The small molecule below binds the protein below.
Small molecule (SMILES): CC1(C(=O)N2CCC[C@@H](c3nc(-c4ccc(C(=O)Nc5cc(C(F)(F)F)ccn5)cc4)c4c(N)nccn34)C2)COC1

Sequence of chain 1.B:
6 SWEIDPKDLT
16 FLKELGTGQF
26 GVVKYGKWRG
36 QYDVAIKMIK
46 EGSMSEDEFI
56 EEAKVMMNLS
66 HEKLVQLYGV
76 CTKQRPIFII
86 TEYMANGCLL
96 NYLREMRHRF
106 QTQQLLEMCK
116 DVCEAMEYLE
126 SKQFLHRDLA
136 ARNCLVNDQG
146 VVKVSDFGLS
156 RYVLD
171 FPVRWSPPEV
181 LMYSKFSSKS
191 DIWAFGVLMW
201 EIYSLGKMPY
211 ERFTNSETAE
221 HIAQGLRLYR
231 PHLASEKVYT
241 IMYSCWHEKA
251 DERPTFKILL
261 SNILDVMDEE

Binding-site contacts:
Ligand atom C22 contacts residue LEU20 of chain 1.B at 3.7 Å (hydrophobic).
Ligand atom C5 contacts residue LYS42 of chain 1.B at 3.5 Å.
Ligand atom C4 contacts residue LEU140 of chain 1.B at 3.7 Å (hydrophobic).
Ligand atom C23 contacts residue ALA40 of chain 1.B at 3.5 Å (hydrophobic).
Ligand atom C32 contacts residue THR22 of chain 1.B at 3.7 Å.
Ligand atom C2 contacts residue THR86 of chain 1.B at 3.6 Å.
Ligand atom C4 contacts residue LYS42 of chain 1.B at 3.7 Å.
Ligand atom F18 contacts residue ILE84 of chain 1.B at 3.4 Å.
Ligand atom F17 contacts residue ALA58 of chain 1.B at 3.7 Å.
Ligand atom C36 contacts residue CYS93 of chain 1.B at 3.7 Å (hydrophobic).
Ligand atom O38 contacts residue CYS93 of chain 1.B at 2.9 Å (h-bond).
Ligand atom N28 contacts residue VAL28 of chain 1.B at 3.6 Å.
Ligand atom N30 contacts residue ALA40 of chain 1.B at 3.3 Å.
Ligand atom F18 contacts residue LEU72 of chain 1.B at 3.6 Å.
Ligand atom O40 contacts residue ASN96 of chain 1.B at 2.5 Å.
Ligand atom C1 contacts residue THR86 of chain 1.B at 3.5 Å.
Ligand atom N20 contacts residue MET89 of chain 1.B at 3.0 Å (h-bond).
Ligand atom F19 contacts residue LEU154 of chain 1.B at 3.4 Å.
Ligand atom N30 contacts residue THR86 of chain 1.B at 3.3 Å (h-bond).
Ligand atom N10 contacts residue ASP151 of chain 1.B at 3.0 Å (salt-bridge).
Ligand atom O8 contacts residue THR86 of chain 1.B at 3.6 Å.
Ligand atom N9 contacts residue SER150 of chain 1.B at 2.9 Å (h-bond).
Ligand atom F19 contacts residue PHE54 of chain 1.B at 3.2 Å.
Ligand atom C39 contacts residue ASN96 of chain 1.B at 3.4 Å.
Ligand atom N30 contacts residue GLU87 of chain 1.B at 2.9 Å (salt-bridge).
Ligand atom C14 contacts residue LEU72 of chain 1.B at 3.5 Å (hydrophobic).
Ligand atom C11 contacts residue PHE152 of chain 1.B at 3.5 Å (hydrophobic).
Ligand atom F19 contacts residue ILE84 of chain 1.B at 3.5 Å.
Ligand atom O38 contacts residue GLY92 of chain 1.B at 3.3 Å.
Ligand atom C5 contacts residue ASP151 of chain 1.B at 3.3 Å.
Ligand atom C21 contacts residue MET89 of chain 1.B at 3.0 Å (hydrophobic).
Ligand atom C5 contacts residue SER150 of chain 1.B at 3.4 Å.
Ligand atom N9 contacts residue ASP151 of chain 1.B at 3.4 Å (salt-bridge).
Ligand atom C42 contacts residue LEU20 of chain 1.B at 3.5 Å (hydrophobic).
Ligand atom O8 contacts residue ILE84 of chain 1.B at 3.5 Å.
Ligand atom C11 contacts residue ASP151 of chain 1.B at 3.6 Å.
Ligand atom C41 contacts residue ASN96 of chain 1.B at 3.4 Å.
Ligand atom N10 contacts residue SER150 of chain 1.B at 3.3 Å (h-bond).
Ligand atom C15 contacts residue SER150 of chain 1.B at 3.6 Å.
Ligand atom F17 contacts residue MET61 of chain 1.B at 3.1 Å.